This protein binds this small molecule.
Small molecule (SMILES): Cc1cn([C@H]2C[C@H](O)[C@@H](COP(=O)(O)OP(=O)(O)O[C@H]3O[C@H](C)[C@@H](O)[C@H](N(C)C)[C@H]3O)O2)c(=O)[nH]c1=O

Binding-site contacts:
Ligand atom N3 contacts residue THR159 of chain 1.A at 3.5 Å (h-bond).
Ligand atom O2Q contacts residue PHE118 of chain 1.A at 3.3 Å.
Ligand atom O2A contacts residue ARG177 of chain 1.A at 2.8 Å (salt-bridge).
Ligand atom O1B contacts residue ARG241 of chain 1.A at 2.8 Å (salt-bridge).
Ligand atom C3' contacts residue SER181 of chain 1.A at 3.2 Å.
Ligand atom N1 contacts residue THR159 of chain 1.A at 3.7 Å.
Ligand atom O2B contacts residue HIS26 of chain 1.A at 3.5 Å.
Ligand atom N3Q contacts residue PHE118 of chain 1.A at 2.9 Å (h-bond).
Ligand atom C2 contacts residue THR159 of chain 1.A at 3.3 Å.
Ligand atom C2 contacts residue TRP153 of chain 1.A at 3.5 Å (hydrophobic).
Ligand atom N3 contacts residue ASN157 of chain 1.A at 2.9 Å (h-bond).
Ligand atom C2' contacts residue TYR162 of chain 1.A at 3.5 Å (hydrophobic).
Ligand atom O2 contacts residue PHE158 of chain 1.A at 3.1 Å.
Ligand atom O1A contacts residue LYS29 of chain 1.A at 3.0 Å (salt-bridge).
Ligand atom N1 contacts residue TRP153 of chain 1.A at 3.1 Å (h-bond).
Ligand atom O2B contacts residue LYS29 of chain 1.A at 2.9 Å (salt-bridge).
Ligand atom O4' contacts residue TRP153 of chain 1.A at 2.9 Å (h-bond).
Ligand atom C2M contacts residue SAH1 of chain 1.E at 3.2 Å.
Ligand atom O2A contacts residue SER179 of chain 1.A at 2.7 Å (h-bond).
Ligand atom C1M contacts residue SER119 of chain 1.A at 3.7 Å.
Ligand atom C1M contacts residue PHE118 of chain 1.A at 3.2 Å (hydrophobic).
Ligand atom C2 contacts residue ASN157 of chain 1.A at 3.7 Å.
Ligand atom O2 contacts residue ASN157 of chain 1.A at 3.5 Å (h-bond).
Ligand atom O3' contacts residue TRP152 of chain 1.A at 3.5 Å.
Ligand atom C2M contacts residue PHE118 of chain 1.A at 3.3 Å (hydrophobic).
Ligand atom C1' contacts residue TRP153 of chain 1.A at 3.3 Å (hydrophobic).
Ligand atom C4 contacts residue TRP153 of chain 1.A at 3.6 Å (hydrophobic).
Ligand atom C6Q contacts residue HIS210 of chain 1.A at 3.7 Å.
Ligand atom O4Q contacts residue TYR14 of chain 1.A at 2.6 Å (h-bond).
Ligand atom O2Q contacts residue ARG241 of chain 1.A at 2.9 Å (salt-bridge).
Ligand atom C5 contacts residue TRP153 of chain 1.A at 3.3 Å (hydrophobic).
Ligand atom O2 contacts residue TRP153 of chain 1.A at 3.5 Å.
Ligand atom O3' contacts residue SER181 of chain 1.A at 2.6 Å (h-bond).
Ligand atom C4Q contacts residue TYR14 of chain 1.A at 3.4 Å (hydrophobic).
Ligand atom O1B contacts residue PHE118 of chain 1.A at 3.5 Å.
Ligand atom O5Q contacts residue ILE190 of chain 1.A at 3.6 Å.
Ligand atom O2A contacts residue ALA164 of chain 1.A at 3.7 Å.
Ligand atom O4 contacts residue ASN157 of chain 1.A at 3.7 Å.
Ligand atom C6 contacts residue TRP153 of chain 1.A at 3.5 Å (hydrophobic).
Ligand atom O2 contacts residue THR159 of chain 1.A at 3.0 Å (h-bond).

Sequence of chain 1.A:
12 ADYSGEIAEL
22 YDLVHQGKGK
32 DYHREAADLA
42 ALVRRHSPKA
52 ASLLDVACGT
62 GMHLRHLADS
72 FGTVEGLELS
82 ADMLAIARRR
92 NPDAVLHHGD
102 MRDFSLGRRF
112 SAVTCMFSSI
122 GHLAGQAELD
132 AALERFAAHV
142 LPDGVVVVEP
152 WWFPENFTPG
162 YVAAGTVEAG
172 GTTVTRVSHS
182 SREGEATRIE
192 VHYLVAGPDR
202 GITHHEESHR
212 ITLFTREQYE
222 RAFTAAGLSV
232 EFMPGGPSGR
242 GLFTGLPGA